Sequence of chain 1.B:
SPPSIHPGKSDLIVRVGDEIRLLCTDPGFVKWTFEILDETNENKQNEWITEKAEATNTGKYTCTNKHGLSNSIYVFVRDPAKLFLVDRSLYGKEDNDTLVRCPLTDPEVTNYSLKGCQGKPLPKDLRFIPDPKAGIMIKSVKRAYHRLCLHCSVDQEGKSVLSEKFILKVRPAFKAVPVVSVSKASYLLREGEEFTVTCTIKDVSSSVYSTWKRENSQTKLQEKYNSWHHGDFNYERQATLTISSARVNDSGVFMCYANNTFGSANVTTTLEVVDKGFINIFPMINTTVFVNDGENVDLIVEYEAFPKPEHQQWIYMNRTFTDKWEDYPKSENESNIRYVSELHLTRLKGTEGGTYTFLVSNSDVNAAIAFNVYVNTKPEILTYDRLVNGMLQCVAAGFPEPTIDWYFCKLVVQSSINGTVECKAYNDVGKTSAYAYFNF

This protein binds this small molecule.
Small molecule (SMILES): CC(=O)N[C@H]1[C@H](O[C@H]2[C@H](O)[C@@H](NC(C)=O)CO[C@@H]2CO)O[C@H](CO)[C@@H](O)[C@@H]1O

Binding-site contacts:
Ligand atom C5 contacts residue ASN293 of chain 1.B at 3.7 Å.
Ligand atom C3 contacts residue ASN293 of chain 1.B at 3.7 Å.
Ligand atom O5 contacts residue TYR291 of chain 1.B at 4.3 Å.
Ligand atom C6 contacts residue TYR243 of chain 1.B at 3.4 Å (hydrophobic).
Ligand atom C6 contacts residue ASN293 of chain 1.B at 4.4 Å.
Ligand atom C5 contacts residue TYR243 of chain 1.B at 3.8 Å (hydrophobic).
Ligand atom C1 contacts residue ASN293 of chain 1.B at 1.4 Å.
Ligand atom C7 contacts residue ASN293 of chain 1.B at 3.8 Å.
Ligand atom C1 contacts residue TYR291 of chain 1.B at 4.5 Å (hydrophobic).
Ligand atom C4 contacts residue ASN293 of chain 1.B at 4.3 Å.
Ligand atom C6 contacts residue TYR291 of chain 1.B at 4.2 Å (hydrophobic).
Ligand atom O5 contacts residue ASN293 of chain 1.B at 2.4 Å (h-bond).
Ligand atom C2 contacts residue ASN293 of chain 1.B at 2.5 Å.
Ligand atom N2 contacts residue ASN293 of chain 1.B at 2.9 Å (h-bond).
Ligand atom N2 contacts residue TYR291 of chain 1.B at 4.3 Å.
Ligand atom O5 contacts residue TYR243 of chain 1.B at 3.3 Å.
Ligand atom C8 contacts residue TYR243 of chain 1.B at 3.9 Å (hydrophobic).
Ligand atom O7 contacts residue ASN293 of chain 1.B at 4.2 Å.